The small molecule below binds the protein below.
Small molecule (SMILES): CC(=O)N[C@H]1[C@H](O[C@H]2[C@H](O)[C@@H](NC(C)=O)CO[C@@H]2CO)O[C@H](CO)[C@@H](O)[C@@H]1O

Binding-site contacts:
Ligand atom C7 contacts residue ASN48 of chain 1.C at 3.5 Å.
Ligand atom C3 contacts residue ASN48 of chain 1.C at 3.8 Å.
Ligand atom C6 contacts residue TYR15 of chain 1.C at 4.4 Å (hydrophobic).
Ligand atom O5 contacts residue TYR15 of chain 1.C at 4.0 Å.
Ligand atom C2 contacts residue ASN48 of chain 1.C at 2.5 Å.
Ligand atom N2 contacts residue ASN48 of chain 1.C at 2.9 Å (h-bond).
Ligand atom O7 contacts residue PHE46 of chain 1.C at 3.8 Å.
Ligand atom O6 contacts residue TYR15 of chain 1.C at 3.7 Å.
Ligand atom C1 contacts residue ASN48 of chain 1.C at 1.4 Å.
Ligand atom C5 contacts residue ASN48 of chain 1.C at 3.7 Å.
Ligand atom C8 contacts residue ASN48 of chain 1.C at 3.7 Å.
Ligand atom O5 contacts residue ASN48 of chain 1.C at 2.4 Å (h-bond).
Ligand atom C4 contacts residue ASN48 of chain 1.C at 4.2 Å.
Ligand atom O7 contacts residue ASN48 of chain 1.C at 4.4 Å.

Sequence of chain 1.C:
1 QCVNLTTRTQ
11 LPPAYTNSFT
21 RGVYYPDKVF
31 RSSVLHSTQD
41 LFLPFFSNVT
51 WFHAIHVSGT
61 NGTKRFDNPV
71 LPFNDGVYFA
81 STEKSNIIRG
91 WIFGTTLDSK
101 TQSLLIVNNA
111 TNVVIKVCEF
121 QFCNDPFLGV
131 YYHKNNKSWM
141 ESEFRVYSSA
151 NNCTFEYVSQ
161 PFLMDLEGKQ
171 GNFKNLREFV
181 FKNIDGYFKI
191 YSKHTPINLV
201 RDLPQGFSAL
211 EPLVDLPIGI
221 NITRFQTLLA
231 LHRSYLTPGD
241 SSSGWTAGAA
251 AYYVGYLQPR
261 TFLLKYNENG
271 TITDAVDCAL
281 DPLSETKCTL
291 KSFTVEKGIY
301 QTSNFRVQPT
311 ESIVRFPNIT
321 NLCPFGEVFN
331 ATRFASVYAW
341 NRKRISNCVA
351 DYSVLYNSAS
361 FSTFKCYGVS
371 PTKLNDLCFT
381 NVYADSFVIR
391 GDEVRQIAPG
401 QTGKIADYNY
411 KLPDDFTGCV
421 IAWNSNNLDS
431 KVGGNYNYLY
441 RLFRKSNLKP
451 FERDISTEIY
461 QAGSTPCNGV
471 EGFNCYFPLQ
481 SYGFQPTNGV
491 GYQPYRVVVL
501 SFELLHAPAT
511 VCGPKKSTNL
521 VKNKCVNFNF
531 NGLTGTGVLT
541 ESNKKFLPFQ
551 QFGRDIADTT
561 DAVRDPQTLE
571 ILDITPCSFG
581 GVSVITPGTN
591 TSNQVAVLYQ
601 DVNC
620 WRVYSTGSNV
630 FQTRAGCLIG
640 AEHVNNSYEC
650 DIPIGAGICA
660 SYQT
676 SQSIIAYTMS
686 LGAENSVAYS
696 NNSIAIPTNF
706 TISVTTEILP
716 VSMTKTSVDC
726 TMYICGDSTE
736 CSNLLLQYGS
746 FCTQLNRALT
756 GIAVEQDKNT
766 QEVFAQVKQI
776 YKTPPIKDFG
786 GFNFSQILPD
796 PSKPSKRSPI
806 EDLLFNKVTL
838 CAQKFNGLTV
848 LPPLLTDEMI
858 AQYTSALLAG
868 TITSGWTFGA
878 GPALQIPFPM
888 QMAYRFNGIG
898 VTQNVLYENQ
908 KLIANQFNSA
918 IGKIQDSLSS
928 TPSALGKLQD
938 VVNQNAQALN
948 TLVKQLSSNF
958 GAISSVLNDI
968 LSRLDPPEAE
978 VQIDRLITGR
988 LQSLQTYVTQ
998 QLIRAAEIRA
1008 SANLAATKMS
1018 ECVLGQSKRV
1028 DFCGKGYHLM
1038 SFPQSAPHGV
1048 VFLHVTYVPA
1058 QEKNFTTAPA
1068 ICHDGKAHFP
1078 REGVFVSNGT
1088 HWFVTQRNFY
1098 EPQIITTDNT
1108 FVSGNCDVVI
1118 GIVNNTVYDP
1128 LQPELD